This small molecule binds to this protein.
Small molecule (SMILES): CC(=O)N[C@H]1[C@H](O[C@H]2[C@H](O)[C@@H](NC(C)=O)CO[C@@H]2CO)O[C@H](CO)[C@@H](O[C@@H]2O[C@H](CO)[C@@H](O)[C@H](O)[C@@H]2O)[C@@H]1O

Binding-site contacts:
Ligand atom C5 contacts residue ASN53 of chain 1.C at 3.6 Å.
Ligand atom C3 contacts residue ASN53 of chain 1.C at 3.8 Å.
Ligand atom C6 contacts residue ASP275 of chain 1.C at 3.6 Å.
Ligand atom O7 contacts residue ASN53 of chain 1.C at 3.4 Å (h-bond).
Ligand atom O5 contacts residue ILE276 of chain 1.C at 4.4 Å.
Ligand atom C8 contacts residue ASN53 of chain 1.C at 3.5 Å.
Ligand atom C8 contacts residue ASP275 of chain 1.C at 4.3 Å.
Ligand atom O5 contacts residue ILE274 of chain 1.C at 4.3 Å.
Ligand atom O5 contacts residue ASP275 of chain 1.C at 4.1 Å.
Ligand atom C1 contacts residue ILE276 of chain 1.C at 3.7 Å (hydrophobic).
Ligand atom C5 contacts residue ASP275 of chain 1.C at 4.3 Å.
Ligand atom C4 contacts residue ASN53 of chain 1.C at 4.2 Å.
Ligand atom C2 contacts residue ILE276 of chain 1.C at 4.3 Å (hydrophobic).
Ligand atom C6 contacts residue ILE274 of chain 1.C at 4.1 Å (hydrophobic).
Ligand atom C1 contacts residue ASN53 of chain 1.C at 1.4 Å.
Ligand atom O5 contacts residue ASN53 of chain 1.C at 2.4 Å (h-bond).
Ligand atom C3 contacts residue ILE276 of chain 1.C at 4.4 Å (hydrophobic).
Ligand atom C5 contacts residue ILE276 of chain 1.C at 4.2 Å (hydrophobic).
Ligand atom O6 contacts residue ILE274 of chain 1.C at 3.7 Å.
Ligand atom C1 contacts residue ASP275 of chain 1.C at 4.2 Å.
Ligand atom O6 contacts residue ASP275 of chain 1.C at 4.5 Å.
Ligand atom C8 contacts residue ASN54 of chain 1.C at 3.9 Å.
Ligand atom N2 contacts residue ASN53 of chain 1.C at 2.9 Å (h-bond).
Ligand atom C7 contacts residue ASN53 of chain 1.C at 3.3 Å.
Ligand atom C2 contacts residue ASN53 of chain 1.C at 2.4 Å.
Ligand atom N2 contacts residue ILE276 of chain 1.C at 4.1 Å.

Sequence of chain 1.C:
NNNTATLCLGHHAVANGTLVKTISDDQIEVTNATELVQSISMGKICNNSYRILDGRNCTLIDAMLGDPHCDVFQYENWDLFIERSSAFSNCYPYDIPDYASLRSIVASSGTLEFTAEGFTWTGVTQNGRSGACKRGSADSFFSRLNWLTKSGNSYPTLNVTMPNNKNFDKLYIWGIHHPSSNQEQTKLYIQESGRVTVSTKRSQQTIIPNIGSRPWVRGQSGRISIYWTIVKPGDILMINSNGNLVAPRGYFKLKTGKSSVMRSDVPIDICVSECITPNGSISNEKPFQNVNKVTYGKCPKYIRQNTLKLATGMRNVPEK